Sequence of chain 2.A:
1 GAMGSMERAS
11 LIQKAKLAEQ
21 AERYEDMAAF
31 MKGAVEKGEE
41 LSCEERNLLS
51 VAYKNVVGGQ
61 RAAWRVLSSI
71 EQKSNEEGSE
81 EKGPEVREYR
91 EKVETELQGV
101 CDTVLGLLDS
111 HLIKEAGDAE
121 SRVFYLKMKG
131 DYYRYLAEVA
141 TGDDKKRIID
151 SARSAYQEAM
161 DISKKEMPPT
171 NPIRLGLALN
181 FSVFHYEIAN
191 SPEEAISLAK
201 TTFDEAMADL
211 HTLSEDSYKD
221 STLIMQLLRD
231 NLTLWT

Binding-site contacts:
Ligand atom CA contacts residue ASN231 of chain 2.A at 3.5 Å.
Ligand atom O3P contacts residue TYR135 of chain 2.A at 2.6 Å (h-bond).
Ligand atom CG1 contacts residue LEU227 of chain 2.A at 3.5 Å (hydrophobic).
Ligand atom P contacts residue ARG61 of chain 2.A at 3.6 Å.
Ligand atom CA contacts residue ASN180 of chain 2.A at 3.3 Å.
Ligand atom P contacts residue ARG134 of chain 2.A at 3.8 Å.
Ligand atom OXT contacts residue OT01 of chain 2.F at 3.5 Å.
Ligand atom C contacts residue ASN231 of chain 2.A at 3.7 Å.
Ligand atom CG2 contacts residue ARG134 of chain 2.A at 3.8 Å.
Ligand atom CB contacts residue ARG65 of chain 2.A at 3.7 Å.
Ligand atom CB contacts residue ASN180 of chain 2.A at 3.3 Å.
Ligand atom N contacts residue ASN180 of chain 2.A at 3.0 Å (h-bond).
Ligand atom O contacts residue LEU179 of chain 2.A at 3.5 Å.
Ligand atom CB contacts residue ASN231 of chain 2.A at 3.6 Å.
Ligand atom P contacts residue TYR135 of chain 2.A at 3.8 Å.
Ligand atom N contacts residue ASN231 of chain 2.A at 2.9 Å (h-bond).
Ligand atom CB contacts residue ASN231 of chain 2.A at 3.6 Å.
Ligand atom O contacts residue ASN231 of chain 2.A at 3.0 Å (h-bond).
Ligand atom O contacts residue ASN180 of chain 2.A at 2.9 Å (h-bond).
Ligand atom C contacts residue LYS127 of chain 2.A at 3.7 Å.
Ligand atom CG2 contacts residue ASN180 of chain 2.A at 3.7 Å.
Ligand atom CG2 contacts residue GLY176 of chain 2.A at 3.5 Å.
Ligand atom CA contacts residue LEU179 of chain 2.A at 3.8 Å (hydrophobic).
Ligand atom O3P contacts residue ARG134 of chain 2.A at 2.8 Å (salt-bridge).
Ligand atom CA contacts residue ASN231 of chain 2.A at 3.8 Å.
Ligand atom O contacts residue VAL183 of chain 2.A at 3.5 Å.
Ligand atom O1P contacts residue ARG61 of chain 2.A at 2.9 Å (salt-bridge).
Ligand atom O2P contacts residue ARG61 of chain 2.A at 3.0 Å (salt-bridge).
Ligand atom O contacts residue LYS54 of chain 2.A at 3.5 Å (salt-bridge).
Ligand atom CG2 contacts residue OT01 of chain 2.F at 3.8 Å.
Ligand atom CG1 contacts residue OT01 of chain 2.F at 3.9 Å.
Ligand atom OXT contacts residue LYS54 of chain 2.A at 3.8 Å.
Ligand atom O contacts residue LYS127 of chain 2.A at 2.8 Å (salt-bridge).
Ligand atom CG1 contacts residue LEU179 of chain 2.A at 3.8 Å (hydrophobic).
Ligand atom O1P contacts residue LYS54 of chain 2.A at 3.5 Å (salt-bridge).
Ligand atom CG2 contacts residue VAL183 of chain 2.A at 3.7 Å (hydrophobic).
Ligand atom O2P contacts residue ARG134 of chain 2.A at 2.8 Å (salt-bridge).
Ligand atom CG contacts residue VAL183 of chain 2.A at 3.8 Å (hydrophobic).
Ligand atom CB contacts residue TRP235 of chain 2.A at 3.9 Å (hydrophobic).
Ligand atom C contacts residue ASN180 of chain 2.A at 3.6 Å.

The small molecule below binds the protein below.
Small molecule (SMILES): CC(C)[C@H](NC(=O)[C@@H](NC(=O)[C@H](C)NC(=O)[C@@H]1CCCN1C(=O)[C@@H](N)Cc1ccccc1)[C@@H](C)OP(=O)(O)O)C(=O)O